Sequence of chain 1.A:
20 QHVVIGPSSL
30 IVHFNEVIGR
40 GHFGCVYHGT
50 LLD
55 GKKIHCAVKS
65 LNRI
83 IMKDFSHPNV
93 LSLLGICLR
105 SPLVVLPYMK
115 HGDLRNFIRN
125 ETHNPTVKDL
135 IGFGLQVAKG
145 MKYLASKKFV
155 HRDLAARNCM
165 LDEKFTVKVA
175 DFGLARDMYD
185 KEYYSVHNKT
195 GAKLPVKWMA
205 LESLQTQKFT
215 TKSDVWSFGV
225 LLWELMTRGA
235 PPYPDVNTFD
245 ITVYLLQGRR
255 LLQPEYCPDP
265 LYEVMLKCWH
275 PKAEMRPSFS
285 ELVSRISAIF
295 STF

Binding-site contacts:
Ligand atom C2 contacts residue PRO111 of chain 1.A at 4.1 Å (hydrophobic).
Ligand atom C1 contacts residue LEU93 of chain 1.A at 4.1 Å (hydrophobic).
Ligand atom C7 contacts residue ILE37 of chain 1.A at 3.5 Å (hydrophobic).
Ligand atom N3 contacts residue PRO111 of chain 1.A at 2.8 Å (h-bond).
Ligand atom F contacts residue LEU93 of chain 1.A at 3.6 Å.
Ligand atom C6 contacts residue MET164 of chain 1.A at 3.5 Å (hydrophobic).
Ligand atom C11 contacts residue ILE37 of chain 1.A at 3.9 Å (hydrophobic).
Ligand atom C3 contacts residue MET113 of chain 1.A at 4.1 Å (hydrophobic).
Ligand atom N2 contacts residue MET113 of chain 1.A at 2.8 Å (h-bond).
Ligand atom N3 contacts residue ALA61 of chain 1.A at 3.3 Å.
Ligand atom N1 contacts residue TYR183 of chain 1.A at 3.3 Å.
Ligand atom C contacts residue MET164 of chain 1.A at 4.1 Å (hydrophobic).
Ligand atom C4 contacts residue MET164 of chain 1.A at 3.4 Å (hydrophobic).
Ligand atom C9 contacts residue ILE37 of chain 1.A at 3.8 Å (hydrophobic).
Ligand atom C2 contacts residue LEU93 of chain 1.A at 3.9 Å (hydrophobic).
Ligand atom C3 contacts residue ALA61 of chain 1.A at 3.7 Å (hydrophobic).
Ligand atom N3 contacts residue TYR112 of chain 1.A at 3.7 Å.
Ligand atom O contacts residue ILE37 of chain 1.A at 3.8 Å.
Ligand atom C10 contacts residue VAL45 of chain 1.A at 4.0 Å (hydrophobic).
Ligand atom O contacts residue GLY38 of chain 1.A at 3.9 Å.
Ligand atom N contacts residue ILE37 of chain 1.A at 3.6 Å.
Ligand atom C1 contacts residue LEU110 of chain 1.A at 4.1 Å (hydrophobic).
Ligand atom C12 contacts residue MET164 of chain 1.A at 3.7 Å (hydrophobic).
Ligand atom F contacts residue ALA179 of chain 1.A at 4.0 Å.
Ligand atom C12 contacts residue ILE37 of chain 1.A at 3.9 Å (hydrophobic).
Ligand atom C11 contacts residue GLY38 of chain 1.A at 3.8 Å.
Ligand atom C10 contacts residue TYR183 of chain 1.A at 3.5 Å (hydrophobic).
Ligand atom C6 contacts residue ILE37 of chain 1.A at 3.5 Å (hydrophobic).
Ligand atom F contacts residue LEU110 of chain 1.A at 3.5 Å.
Ligand atom C2 contacts residue LEU110 of chain 1.A at 3.9 Å (hydrophobic).
Ligand atom C7 contacts residue MET164 of chain 1.A at 3.2 Å (hydrophobic).
Ligand atom N2 contacts residue TYR112 of chain 1.A at 3.6 Å.
Ligand atom N2 contacts residue PRO111 of chain 1.A at 3.7 Å.
Ligand atom N1 contacts residue GLY38 of chain 1.A at 3.6 Å.
Ligand atom N3 contacts residue MET113 of chain 1.A at 3.5 Å (h-bond).
Ligand atom C3 contacts residue PRO111 of chain 1.A at 3.8 Å (hydrophobic).
Ligand atom C8 contacts residue ILE37 of chain 1.A at 3.8 Å (hydrophobic).
Ligand atom C12 contacts residue MET113 of chain 1.A at 3.9 Å (hydrophobic).
Ligand atom C5 contacts residue MET164 of chain 1.A at 3.4 Å (hydrophobic).
Ligand atom N2 contacts residue ALA61 of chain 1.A at 3.7 Å.

This small molecule binds to this protein.
Small molecule (SMILES): O=C1NCc2c(-c3cc(F)cc4[nH]ncc34)c[nH]c21